The protein below binds the small molecule below.
Small molecule (SMILES): NC(=O)CN(CC(=O)O)CC(=O)O

Binding-site contacts:
Ligand atom O3 contacts residue PHE868 of chain 1.A at 3.9 Å.
Ligand atom O5 contacts residue SER871 of chain 1.A at 3.2 Å (h-bond).
Ligand atom O5 contacts residue ASN870 of chain 1.A at 3.2 Å (h-bond).
Ligand atom O5 contacts residue PHE868 of chain 1.A at 3.4 Å.
Ligand atom C6 contacts residue SER871 of chain 1.A at 3.2 Å.
Ligand atom C4 contacts residue ASN870 of chain 1.A at 4.0 Å.
Ligand atom O1 contacts residue ASN870 of chain 1.A at 3.5 Å.
Ligand atom C2 contacts residue ASN886 of chain 1.A at 4.1 Å.
Ligand atom C5 contacts residue ASN886 of chain 1.A at 3.8 Å.
Ligand atom N2 contacts residue ASN886 of chain 1.A at 3.2 Å (h-bond).
Ligand atom O4 contacts residue GLY867 of chain 1.A at 3.8 Å.
Ligand atom C6 contacts residue ASN870 of chain 1.A at 4.4 Å.
Ligand atom O1 contacts residue ASN886 of chain 1.A at 3.3 Å (h-bond).
Ligand atom O3 contacts residue GLY867 of chain 1.A at 3.8 Å.
Ligand atom O3 contacts residue THR869 of chain 1.A at 3.0 Å (h-bond).
Ligand atom C6 contacts residue ASN886 of chain 1.A at 3.2 Å.
Ligand atom O5 contacts residue THR869 of chain 1.A at 3.6 Å (h-bond).
Ligand atom N1 contacts residue ASN886 of chain 1.A at 4.3 Å.
Ligand atom N1 contacts residue ASN870 of chain 1.A at 4.5 Å.
Ligand atom O5 contacts residue ASN886 of chain 1.A at 3.4 Å (h-bond).
Ligand atom O4 contacts residue THR869 of chain 1.A at 4.1 Å.
Ligand atom C4 contacts residue THR869 of chain 1.A at 3.7 Å.
Ligand atom C3 contacts residue THR869 of chain 1.A at 4.4 Å.
Ligand atom C6 contacts residue PHE868 of chain 1.A at 3.9 Å (hydrophobic).
Ligand atom O3 contacts residue ASN870 of chain 1.A at 2.8 Å (h-bond).
Ligand atom C4 contacts residue GLY867 of chain 1.A at 3.5 Å.
Ligand atom N2 contacts residue SER871 of chain 1.A at 2.5 Å (h-bond).
Ligand atom C3 contacts residue GLY867 of chain 1.A at 3.6 Å.
Ligand atom O2 contacts residue ASN886 of chain 1.A at 4.2 Å.
Ligand atom N2 contacts residue PHE868 of chain 1.A at 3.3 Å.

Sequence of chain 1.A:
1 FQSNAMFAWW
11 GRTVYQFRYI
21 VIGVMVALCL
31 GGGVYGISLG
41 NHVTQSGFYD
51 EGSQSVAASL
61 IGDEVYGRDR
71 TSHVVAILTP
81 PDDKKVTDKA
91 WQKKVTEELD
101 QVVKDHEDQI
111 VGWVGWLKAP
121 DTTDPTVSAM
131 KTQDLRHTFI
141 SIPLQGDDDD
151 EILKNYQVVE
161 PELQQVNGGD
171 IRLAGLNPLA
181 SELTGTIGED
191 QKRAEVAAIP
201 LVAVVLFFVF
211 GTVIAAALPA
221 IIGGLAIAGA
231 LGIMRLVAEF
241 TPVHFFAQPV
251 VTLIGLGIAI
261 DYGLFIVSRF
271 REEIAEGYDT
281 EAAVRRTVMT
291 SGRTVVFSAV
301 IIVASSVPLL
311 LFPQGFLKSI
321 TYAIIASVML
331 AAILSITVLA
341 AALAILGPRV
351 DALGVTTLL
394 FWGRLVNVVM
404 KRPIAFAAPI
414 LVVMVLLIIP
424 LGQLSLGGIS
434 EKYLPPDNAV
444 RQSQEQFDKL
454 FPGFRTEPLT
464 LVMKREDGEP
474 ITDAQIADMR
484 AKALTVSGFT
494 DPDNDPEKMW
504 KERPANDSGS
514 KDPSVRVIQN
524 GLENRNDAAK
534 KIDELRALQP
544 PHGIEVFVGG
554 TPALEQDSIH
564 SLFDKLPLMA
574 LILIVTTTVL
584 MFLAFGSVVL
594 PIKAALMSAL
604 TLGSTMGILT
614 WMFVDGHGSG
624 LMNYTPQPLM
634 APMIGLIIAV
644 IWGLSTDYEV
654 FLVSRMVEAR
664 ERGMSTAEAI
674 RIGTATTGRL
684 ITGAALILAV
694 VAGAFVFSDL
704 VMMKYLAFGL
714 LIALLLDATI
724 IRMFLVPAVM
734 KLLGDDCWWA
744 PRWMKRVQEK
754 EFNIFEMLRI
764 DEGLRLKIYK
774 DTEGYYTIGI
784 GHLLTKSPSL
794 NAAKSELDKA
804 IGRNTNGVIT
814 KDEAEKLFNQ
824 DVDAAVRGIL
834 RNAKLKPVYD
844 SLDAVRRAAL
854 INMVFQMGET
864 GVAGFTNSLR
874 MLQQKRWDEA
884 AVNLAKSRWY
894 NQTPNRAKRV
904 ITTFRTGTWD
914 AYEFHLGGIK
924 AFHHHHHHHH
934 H